Sequence of chain 1.G:
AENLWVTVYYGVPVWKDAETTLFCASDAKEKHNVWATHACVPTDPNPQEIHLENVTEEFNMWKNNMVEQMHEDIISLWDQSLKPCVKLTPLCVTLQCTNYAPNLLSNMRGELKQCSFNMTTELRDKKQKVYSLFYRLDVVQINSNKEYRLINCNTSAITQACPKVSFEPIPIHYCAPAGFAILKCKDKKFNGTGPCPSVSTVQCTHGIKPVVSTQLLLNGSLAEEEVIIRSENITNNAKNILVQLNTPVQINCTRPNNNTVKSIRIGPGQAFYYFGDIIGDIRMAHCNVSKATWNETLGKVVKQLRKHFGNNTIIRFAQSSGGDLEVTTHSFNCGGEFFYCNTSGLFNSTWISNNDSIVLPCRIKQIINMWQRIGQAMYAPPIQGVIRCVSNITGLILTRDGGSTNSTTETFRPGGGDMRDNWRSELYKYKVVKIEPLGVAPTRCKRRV

Binding-site contacts:
Ligand atom C4 contacts residue ASN232 of chain 1.G at 4.2 Å.
Ligand atom O5 contacts residue SER415 of chain 1.G at 4.4 Å.
Ligand atom O3 contacts residue CYS413 of chain 1.G at 4.3 Å.
Ligand atom C8 contacts residue SER415 of chain 1.G at 4.3 Å.
Ligand atom O4 contacts residue GLU181 of chain 1.G at 3.7 Å.
Ligand atom C3 contacts residue SER415 of chain 1.G at 3.5 Å.
Ligand atom C5 contacts residue VAL414 of chain 1.G at 3.6 Å (hydrophobic).
Ligand atom N2 contacts residue SER415 of chain 1.G at 3.0 Å (h-bond).
Ligand atom C1 contacts residue VAL414 of chain 1.G at 4.3 Å (hydrophobic).
Ligand atom C6 contacts residue GLY348 of chain 1.G at 4.1 Å.
Ligand atom C1 contacts residue ASN232 of chain 1.G at 1.4 Å.
Ligand atom C3 contacts residue ASN232 of chain 1.G at 3.8 Å.
Ligand atom C2 contacts residue ASN232 of chain 1.G at 2.4 Å.
Ligand atom O7 contacts residue ASN232 of chain 1.G at 4.0 Å.
Ligand atom O7 contacts residue ASN346 of chain 1.G at 4.1 Å.
Ligand atom O5 contacts residue CYS413 of chain 1.G at 4.3 Å.
Ligand atom O6 contacts residue NAG1 of chain 1.Y at 3.3 Å (h-bond).
Ligand atom C4 contacts residue GLU181 of chain 1.G at 4.3 Å.
Ligand atom C7 contacts residue ASN232 of chain 1.G at 3.6 Å.
Ligand atom C8 contacts residue ASN346 of chain 1.G at 3.5 Å.
Ligand atom C7 contacts residue SER415 of chain 1.G at 4.1 Å.
Ligand atom C1 contacts residue SER415 of chain 1.G at 3.3 Å.
Ligand atom C2 contacts residue SER415 of chain 1.G at 3.4 Å.
Ligand atom O7 contacts residue PRO182 of chain 1.G at 4.1 Å.
Ligand atom O6 contacts residue GLU181 of chain 1.G at 4.1 Å.
Ligand atom C7 contacts residue ASN346 of chain 1.G at 4.1 Å.
Ligand atom C6 contacts residue GLU181 of chain 1.G at 3.3 Å.
Ligand atom C8 contacts residue PHE345 of chain 1.G at 4.2 Å (hydrophobic).
Ligand atom C5 contacts residue ASN232 of chain 1.G at 3.6 Å.
Ligand atom N2 contacts residue ASN232 of chain 1.G at 2.9 Å (h-bond).
Ligand atom O6 contacts residue ASN232 of chain 1.G at 4.1 Å.
Ligand atom O4 contacts residue VAL414 of chain 1.G at 3.8 Å.
Ligand atom O6 contacts residue ARG412 of chain 1.G at 4.0 Å.
Ligand atom O5 contacts residue ASN232 of chain 1.G at 2.3 Å (h-bond).
Ligand atom C3 contacts residue VAL414 of chain 1.G at 3.9 Å (hydrophobic).
Ligand atom C5 contacts residue GLU181 of chain 1.G at 3.6 Å.
Ligand atom C4 contacts residue VAL414 of chain 1.G at 4.0 Å (hydrophobic).
Ligand atom C6 contacts residue NAG1 of chain 1.Y at 4.4 Å.
Ligand atom O2 contacts residue ARG412 of chain 1.G at 4.2 Å.
Ligand atom C8 contacts residue LEU231 of chain 1.G at 3.9 Å (hydrophobic).

The protein below binds the small molecule below.
Small molecule (SMILES): CC(=O)N[C@H]1[C@H](O[C@H]2[C@H](O)[C@@H](NC(C)=O)CO[C@@H]2CO)O[C@H](CO)[C@@H](O[C@@H]2O[C@H](CO[C@H]3O[C@H](CO)[C@@H](O)[C@H](O)[C@@H]3O)[C@@H](O)[C@H](O)[C@@H]2O)[C@@H]1O